This small molecule binds to this protein.
Small molecule (SMILES): CC1=Nc2nc(N[C@H](CC#N)c3cccc(Cl)c3)nn2C(=O)C1

Sequence of chain 10.B:
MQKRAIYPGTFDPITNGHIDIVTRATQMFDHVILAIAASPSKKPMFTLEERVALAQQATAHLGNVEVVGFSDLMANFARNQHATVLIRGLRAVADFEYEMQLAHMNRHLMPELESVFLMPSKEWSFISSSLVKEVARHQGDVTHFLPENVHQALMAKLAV

Sequence of chain 9.B:
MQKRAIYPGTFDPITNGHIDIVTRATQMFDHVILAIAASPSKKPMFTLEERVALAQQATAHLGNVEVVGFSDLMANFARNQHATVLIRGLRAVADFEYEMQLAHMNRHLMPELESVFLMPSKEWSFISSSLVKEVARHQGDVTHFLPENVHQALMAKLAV

Binding-site contacts:
Ligand atom C18 contacts residue ALA37 of chain 10.B at 3.7 Å (hydrophobic).
Ligand atom C10 contacts residue MET105 of chain 10.B at 3.7 Å (hydrophobic).
Ligand atom N23 contacts residue PHE70 of chain 10.B at 3.9 Å.
Ligand atom C17 contacts residue PHE70 of chain 10.B at 3.7 Å (hydrophobic).
Ligand atom C10 contacts residue LEU102 of chain 10.B at 3.5 Å (hydrophobic).
Ligand atom C15 contacts residue PHE70 of chain 10.B at 3.8 Å (hydrophobic).
Ligand atom C10 contacts residue VAL135 of chain 9.B at 3.8 Å (hydrophobic).
Ligand atom CL contacts residue MET74 of chain 10.B at 3.6 Å.
Ligand atom C5 contacts residue MET74 of chain 10.B at 3.7 Å (hydrophobic).
Ligand atom C13 contacts residue ASP72 of chain 10.B at 3.8 Å.
Ligand atom C5 contacts residue LEU73 of chain 10.B at 3.9 Å (hydrophobic).
Ligand atom N12 contacts residue ASP72 of chain 10.B at 3.0 Å (salt-bridge).
Ligand atom N6 contacts residue LEU73 of chain 10.B at 3.7 Å.
Ligand atom N9 contacts residue MET74 of chain 10.B at 3.0 Å (h-bond).
Ligand atom C15 contacts residue ALA37 of chain 10.B at 3.8 Å (hydrophobic).
Ligand atom C19 contacts residue ALA37 of chain 10.B at 3.6 Å (hydrophobic).
Ligand atom C19 contacts residue THR10 of chain 10.B at 3.7 Å.
Ligand atom N23 contacts residue SER39 of chain 10.B at 2.9 Å (h-bond).
Ligand atom N23 contacts residue PRO40 of chain 10.B at 3.8 Å.
Ligand atom C20 contacts residue THR10 of chain 10.B at 3.8 Å.
Ligand atom C21 contacts residue ALA37 of chain 10.B at 3.7 Å (hydrophobic).
Ligand atom C2 contacts residue LEU102 of chain 10.B at 3.8 Å (hydrophobic).
Ligand atom C1 contacts residue LEU102 of chain 10.B at 3.7 Å (hydrophobic).
Ligand atom C10 contacts residue ASN106 of chain 10.B at 3.8 Å.
Ligand atom CL contacts residue GLY9 of chain 10.B at 3.4 Å.
Ligand atom C15 contacts residue SER71 of chain 10.B at 3.8 Å.
Ligand atom C16 contacts residue ALA37 of chain 10.B at 3.9 Å (hydrophobic).
Ligand atom C20 contacts residue ALA37 of chain 10.B at 3.6 Å (hydrophobic).
Ligand atom C14 contacts residue SER71 of chain 10.B at 3.6 Å.
Ligand atom N23 contacts residue ALA37 of chain 10.B at 3.7 Å.
Ligand atom CL contacts residue PRO8 of chain 10.B at 3.8 Å.
Ligand atom N23 contacts residue ALA38 of chain 10.B at 3.5 Å (h-bond).
Ligand atom C13 contacts residue HIS138 of chain 9.B at 3.9 Å.
Ligand atom C8 contacts residue MET74 of chain 10.B at 3.9 Å (hydrophobic).
Ligand atom N6 contacts residue MET74 of chain 10.B at 4.0 Å.
Ligand atom N9 contacts residue LEU73 of chain 10.B at 3.5 Å.
Ligand atom C14 contacts residue PHE70 of chain 10.B at 3.8 Å (hydrophobic).
Ligand atom C17 contacts residue ALA37 of chain 10.B at 3.9 Å (hydrophobic).
Ligand atom C14 contacts residue ASP72 of chain 10.B at 3.2 Å.
Ligand atom C8 contacts residue ASP72 of chain 10.B at 3.9 Å.